Sequence of chain 1.B:
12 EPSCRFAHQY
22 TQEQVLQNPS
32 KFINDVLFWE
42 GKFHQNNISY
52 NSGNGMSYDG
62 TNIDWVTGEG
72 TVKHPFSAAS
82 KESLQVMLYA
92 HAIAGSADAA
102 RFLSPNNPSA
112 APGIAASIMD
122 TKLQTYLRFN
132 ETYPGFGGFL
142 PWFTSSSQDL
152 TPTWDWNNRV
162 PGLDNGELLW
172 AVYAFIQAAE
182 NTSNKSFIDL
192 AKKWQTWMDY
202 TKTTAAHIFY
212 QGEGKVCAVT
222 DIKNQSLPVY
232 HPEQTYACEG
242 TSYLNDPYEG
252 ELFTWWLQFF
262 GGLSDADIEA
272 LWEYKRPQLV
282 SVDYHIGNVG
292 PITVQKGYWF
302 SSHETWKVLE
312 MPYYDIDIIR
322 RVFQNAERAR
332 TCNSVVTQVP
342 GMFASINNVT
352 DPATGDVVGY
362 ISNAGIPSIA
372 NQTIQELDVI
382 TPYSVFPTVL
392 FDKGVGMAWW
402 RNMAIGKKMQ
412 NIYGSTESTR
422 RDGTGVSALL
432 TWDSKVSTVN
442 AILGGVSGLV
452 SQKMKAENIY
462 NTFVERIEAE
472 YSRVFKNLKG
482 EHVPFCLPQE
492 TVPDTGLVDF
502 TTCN

This small molecule binds to this protein.
Small molecule (SMILES): CC(=O)N[C@@H]1[C@@H](O)[C@H](O)[C@@H](CO)O[C@H]1O

Binding-site contacts:
Ligand atom O5 contacts residue TYR201 of chain 1.B at 4.3 Å.
Ligand atom C4 contacts residue ASN131 of chain 1.B at 4.2 Å.
Ligand atom N2 contacts residue TYR201 of chain 1.B at 3.6 Å.
Ligand atom C2 contacts residue ASN131 of chain 1.B at 2.4 Å.
Ligand atom C8 contacts residue LEU128 of chain 1.B at 4.0 Å (hydrophobic).
Ligand atom O7 contacts residue ASN131 of chain 1.B at 4.0 Å.
Ligand atom C5 contacts residue TYR201 of chain 1.B at 3.7 Å (hydrophobic).
Ligand atom C8 contacts residue THR197 of chain 1.B at 3.9 Å.
Ligand atom C7 contacts residue ASN131 of chain 1.B at 3.7 Å.
Ligand atom C2 contacts residue TYR201 of chain 1.B at 4.3 Å (hydrophobic).
Ligand atom C4 contacts residue TYR201 of chain 1.B at 4.5 Å (hydrophobic).
Ligand atom C1 contacts residue TYR201 of chain 1.B at 3.9 Å (hydrophobic).
Ligand atom C7 contacts residue TYR201 of chain 1.B at 4.5 Å (hydrophobic).
Ligand atom C8 contacts residue TRP198 of chain 1.B at 3.8 Å (hydrophobic).
Ligand atom C6 contacts residue TYR201 of chain 1.B at 4.4 Å (hydrophobic).
Ligand atom O7 contacts residue LEU128 of chain 1.B at 3.8 Å.
Ligand atom O5 contacts residue ASN131 of chain 1.B at 2.4 Å (h-bond).
Ligand atom C5 contacts residue ASN131 of chain 1.B at 3.7 Å.
Ligand atom C8 contacts residue TYR201 of chain 1.B at 3.7 Å (hydrophobic).
Ligand atom C3 contacts residue ASN131 of chain 1.B at 3.8 Å.
Ligand atom C3 contacts residue TYR201 of chain 1.B at 3.8 Å (hydrophobic).
Ligand atom O4 contacts residue TYR201 of chain 1.B at 4.4 Å.
Ligand atom C1 contacts residue ASN131 of chain 1.B at 1.4 Å.
Ligand atom C7 contacts residue LEU128 of chain 1.B at 4.0 Å (hydrophobic).
Ligand atom O3 contacts residue TYR201 of chain 1.B at 4.3 Å.
Ligand atom N2 contacts residue ASN131 of chain 1.B at 2.9 Å (h-bond).